Binding-site contacts:
Ligand atom C21 contacts residue GLY228 of chain 1.B at 3.6 Å.
Ligand atom C1 contacts residue PHE124 of chain 1.B at 3.1 Å (hydrophobic).
Ligand atom C31 contacts residue TRP45 of chain 1.B at 3.5 Å (hydrophobic).
Ligand atom C19 contacts residue THR18 of chain 1.B at 3.5 Å.
Ligand atom C18 contacts residue SER230 of chain 1.B at 3.3 Å.
Ligand atom C27 contacts residue ASP38 of chain 1.B at 3.5 Å.
Ligand atom C21 contacts residue ASP226 of chain 1.B at 3.1 Å.
Ligand atom C7 contacts residue MET114 of chain 1.B at 3.5 Å (hydrophobic).
Ligand atom O7 contacts residue PHE119 of chain 1.B at 3.2 Å.
Ligand atom C24 contacts residue GLY228 of chain 1.B at 3.6 Å.
Ligand atom C6 contacts residue ASP125 of chain 1.B at 3.4 Å.
Ligand atom O3 contacts residue TYR20 of chain 1.B at 2.6 Å (h-bond).
Ligand atom C5 contacts residue PHE119 of chain 1.B at 3.3 Å (hydrophobic).
Ligand atom C7 contacts residue ASP125 of chain 1.B at 3.1 Å.
Ligand atom C6 contacts residue HIS61 of chain 1.B at 3.5 Å.
Ligand atom C23 contacts residue ASP38 of chain 1.B at 3.4 Å.
Ligand atom C21 contacts residue ASP38 of chain 1.B at 3.6 Å.
Ligand atom C34 contacts residue THR18 of chain 1.B at 3.5 Å.
Ligand atom C8 contacts residue ASP125 of chain 1.B at 3.2 Å.
Ligand atom O2 contacts residue VAL111 of chain 1.B at 3.6 Å.
Ligand atom O3 contacts residue GLN19 of chain 1.B at 3.3 Å.
Ligand atom N2 contacts residue ASP38 of chain 1.B at 3.3 Å (salt-bridge).
Ligand atom C15 contacts residue PRO118 of chain 1.B at 3.3 Å (hydrophobic).
Ligand atom O1 contacts residue PHE119 of chain 1.B at 3.5 Å.
Ligand atom C20 contacts residue ASP38 of chain 1.B at 3.2 Å.
Ligand atom C7 contacts residue PRO47 of chain 1.B at 3.5 Å (hydrophobic).
Ligand atom C33 contacts residue VAL111 of chain 1.B at 3.4 Å (hydrophobic).
Ligand atom C4 contacts residue PHE119 of chain 1.B at 3.6 Å (hydrophobic).
Ligand atom C6 contacts residue PHE119 of chain 1.B at 3.4 Å (hydrophobic).
Ligand atom N2 contacts residue ASP226 of chain 1.B at 2.6 Å (salt-bridge).
Ligand atom C33 contacts residue TRP45 of chain 1.B at 3.3 Å (hydrophobic).
Ligand atom C22 contacts residue GLY40 of chain 1.B at 3.2 Å.
Ligand atom C8 contacts residue MET114 of chain 1.B at 3.3 Å (hydrophobic).
Ligand atom C1 contacts residue GLY126 of chain 1.B at 3.5 Å.
Ligand atom C1 contacts residue VAL127 of chain 1.B at 3.2 Å (hydrophobic).
Ligand atom C22 contacts residue ASP38 of chain 1.B at 3.5 Å.
Ligand atom C5 contacts residue ALA122 of chain 1.B at 3.5 Å (hydrophobic).
Ligand atom C2 contacts residue PHE119 of chain 1.B at 3.6 Å (hydrophobic).
Ligand atom N3 contacts residue ASP38 of chain 1.B at 3.1 Å (salt-bridge).
Ligand atom C3 contacts residue ASP125 of chain 1.B at 3.4 Å.

Sequence of chain 1.B:
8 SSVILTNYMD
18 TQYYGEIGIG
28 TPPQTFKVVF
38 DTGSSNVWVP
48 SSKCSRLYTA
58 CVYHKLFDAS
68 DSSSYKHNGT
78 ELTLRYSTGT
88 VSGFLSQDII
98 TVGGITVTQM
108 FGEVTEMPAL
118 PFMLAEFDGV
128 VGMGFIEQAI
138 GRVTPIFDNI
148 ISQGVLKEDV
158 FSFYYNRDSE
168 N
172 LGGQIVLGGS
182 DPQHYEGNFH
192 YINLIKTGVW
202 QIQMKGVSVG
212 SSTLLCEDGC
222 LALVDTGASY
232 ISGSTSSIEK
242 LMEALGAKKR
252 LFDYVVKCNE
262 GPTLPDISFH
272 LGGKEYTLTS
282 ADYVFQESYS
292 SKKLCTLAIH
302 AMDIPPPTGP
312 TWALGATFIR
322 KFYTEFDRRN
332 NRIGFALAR

A protein and the small-molecule ligand that binds it are described below.
Small molecule (SMILES): COc1ccccc1COCCCOc1ccc(N2C(=O)CNC[C@@H]2COC2=CC3C(=CC=CN3CCCO)C=C2)cc1